The protein below binds the small molecule below.
Small molecule (SMILES): O=C[C@@H](O)CO

Binding-site contacts:
Ligand atom C3 contacts residue LEU242 of chain 1.B at 4.2 Å (hydrophobic).
Ligand atom C2 contacts residue THR44 of chain 1.B at 4.3 Å.
Ligand atom O2 contacts residue LEU242 of chain 1.B at 3.6 Å.
Ligand atom O3 contacts residue LEU242 of chain 1.B at 3.5 Å.
Ligand atom O2 contacts residue SER241 of chain 1.B at 3.9 Å.
Ligand atom O3 contacts residue SER241 of chain 1.B at 3.1 Å (h-bond).
Ligand atom O2 contacts residue TYR132 of chain 1.B at 4.2 Å.
Ligand atom C2 contacts residue THR43 of chain 1.B at 4.1 Å.
Ligand atom O3 contacts residue SSH1 of chain 1.I at 1.9 Å (h-bond).
Ligand atom O1 contacts residue TYR132 of chain 1.B at 3.5 Å (h-bond).
Ligand atom C1 contacts residue SSH1 of chain 1.I at 1.1 Å.
Ligand atom O3 contacts residue ASN245 of chain 1.B at 3.5 Å (h-bond).
Ligand atom C2 contacts residue TYR132 of chain 1.B at 4.2 Å (hydrophobic).
Ligand atom C3 contacts residue SER241 of chain 1.B at 4.1 Å.
Ligand atom C1 contacts residue TYR132 of chain 1.B at 3.2 Å (hydrophobic).
Ligand atom O3 contacts residue THR44 of chain 1.B at 4.4 Å.
Ligand atom O3 contacts residue PHE198 of chain 1.B at 3.7 Å.
Ligand atom C3 contacts residue SSH1 of chain 1.I at 0.9 Å.
Ligand atom C2 contacts residue LEU242 of chain 1.B at 4.0 Å (hydrophobic).
Ligand atom O1 contacts residue PHE198 of chain 1.B at 4.3 Å.
Ligand atom C2 contacts residue SSH1 of chain 1.I at 1.4 Å.
Ligand atom O2 contacts residue SSH1 of chain 1.I at 2.5 Å (h-bond).
Ligand atom O1 contacts residue SSH1 of chain 1.I at 2.2 Å (h-bond).
Ligand atom C3 contacts residue PHE198 of chain 1.B at 3.5 Å (hydrophobic).
Ligand atom C3 contacts residue THR44 of chain 1.B at 3.9 Å.
Ligand atom O2 contacts residue THR43 of chain 1.B at 4.1 Å.

Sequence of chain 1.B:
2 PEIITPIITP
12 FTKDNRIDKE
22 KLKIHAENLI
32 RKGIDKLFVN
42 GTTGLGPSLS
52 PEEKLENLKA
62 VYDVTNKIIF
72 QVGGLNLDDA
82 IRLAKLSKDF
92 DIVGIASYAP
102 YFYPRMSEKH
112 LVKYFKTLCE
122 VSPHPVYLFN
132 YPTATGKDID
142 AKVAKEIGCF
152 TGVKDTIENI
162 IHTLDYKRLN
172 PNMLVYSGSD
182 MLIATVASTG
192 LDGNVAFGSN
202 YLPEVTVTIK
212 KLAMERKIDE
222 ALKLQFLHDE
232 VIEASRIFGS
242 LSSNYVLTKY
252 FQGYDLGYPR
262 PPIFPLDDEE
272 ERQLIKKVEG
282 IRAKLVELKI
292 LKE